Binding-site contacts:
Ligand atom C12 contacts residue ASP185 of chain 1.A at 3.6 Å.
Ligand atom N11 contacts residue ASP185 of chain 1.A at 2.6 Å (salt-bridge).
Ligand atom C09 contacts residue ASP185 of chain 1.A at 3.4 Å.
Ligand atom C06 contacts residue TYR113 of chain 1.A at 3.5 Å (hydrophobic).
Ligand atom O22 contacts residue ASN373 of chain 1.A at 3.3 Å (h-bond).
Ligand atom N04 contacts residue LYS211 of chain 1.A at 3.5 Å (salt-bridge).
Ligand atom O16 contacts residue SER208 of chain 1.A at 3.2 Å (h-bond).
Ligand atom O23 contacts residue THR388 of chain 1.A at 3.5 Å.
Ligand atom N04 contacts residue TYR113 of chain 1.A at 3.5 Å.
Ligand atom P17 contacts residue ARG60 of chain 1.C at 3.6 Å.
Ligand atom O20 contacts residue ARG60 of chain 1.C at 3.0 Å (salt-bridge).
Ligand atom O23 contacts residue ARG408 of chain 1.A at 2.6 Å (salt-bridge).
Ligand atom O23 contacts residue ASN160 of chain 1.A at 3.0 Å (h-bond).
Ligand atom O22 contacts residue ARG408 of chain 1.A at 3.1 Å (salt-bridge).
Ligand atom C03 contacts residue TYR113 of chain 1.A at 3.5 Å (hydrophobic).
Ligand atom P17 contacts residue TYR58 of chain 1.C at 3.6 Å.
Ligand atom O18 contacts residue SER208 of chain 1.A at 2.7 Å (h-bond).
Ligand atom O20 contacts residue SER87 of chain 1.A at 3.4 Å.
Ligand atom O19 contacts residue TYR58 of chain 1.C at 2.5 Å (h-bond).
Ligand atom C15 contacts residue GLN89 of chain 1.A at 3.5 Å.
Ligand atom C10 contacts residue ASP185 of chain 1.A at 3.3 Å.
Ligand atom C12 contacts residue GLN92 of chain 1.A at 3.1 Å.
Ligand atom N11 contacts residue GLN92 of chain 1.A at 3.4 Å (h-bond).
Ligand atom C02 contacts residue LYS211 of chain 1.A at 3.3 Å.
Ligand atom O20 contacts residue GLN89 of chain 1.A at 2.9 Å (h-bond).
Ligand atom C03 contacts residue LYS211 of chain 1.A at 3.2 Å.
Ligand atom O08 contacts residue ASN160 of chain 1.A at 3.0 Å (h-bond).
Ligand atom C02 contacts residue TYR113 of chain 1.A at 3.6 Å (hydrophobic).
Ligand atom C21 contacts residue ARG408 of chain 1.A at 3.4 Å.
Ligand atom O18 contacts residue THR210 of chain 1.A at 2.9 Å (h-bond).
Ligand atom P17 contacts residue GLY88 of chain 1.A at 3.4 Å.
Ligand atom O19 contacts residue ARG60 of chain 1.C at 2.9 Å (salt-bridge).
Ligand atom O20 contacts residue GLY88 of chain 1.A at 3.1 Å (h-bond).
Ligand atom O16 contacts residue GLN89 of chain 1.A at 3.6 Å.
Ligand atom P17 contacts residue SER208 of chain 1.A at 3.5 Å.
Ligand atom C05 contacts residue LYS211 of chain 1.A at 3.5 Å.
Ligand atom O16 contacts residue GLY88 of chain 1.A at 3.3 Å.
Ligand atom O18 contacts residue GLY88 of chain 1.A at 2.8 Å (h-bond).
Ligand atom C05 contacts residue TYR113 of chain 1.A at 3.6 Å (hydrophobic).
Ligand atom C14 contacts residue TYR113 of chain 1.A at 3.5 Å (hydrophobic).

Sequence of chain 1.C:
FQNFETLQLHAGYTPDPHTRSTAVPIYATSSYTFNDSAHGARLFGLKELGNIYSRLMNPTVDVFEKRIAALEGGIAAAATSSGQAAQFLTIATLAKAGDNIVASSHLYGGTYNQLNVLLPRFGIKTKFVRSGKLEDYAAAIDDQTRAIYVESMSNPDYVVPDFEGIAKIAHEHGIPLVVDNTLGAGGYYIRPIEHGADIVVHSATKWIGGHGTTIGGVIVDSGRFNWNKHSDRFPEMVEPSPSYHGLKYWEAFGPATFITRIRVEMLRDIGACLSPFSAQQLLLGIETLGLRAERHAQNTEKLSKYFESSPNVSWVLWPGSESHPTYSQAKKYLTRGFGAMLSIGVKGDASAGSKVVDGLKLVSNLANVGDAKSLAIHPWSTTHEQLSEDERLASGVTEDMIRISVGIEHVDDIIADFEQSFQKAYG

Sequence of chain 1.A:
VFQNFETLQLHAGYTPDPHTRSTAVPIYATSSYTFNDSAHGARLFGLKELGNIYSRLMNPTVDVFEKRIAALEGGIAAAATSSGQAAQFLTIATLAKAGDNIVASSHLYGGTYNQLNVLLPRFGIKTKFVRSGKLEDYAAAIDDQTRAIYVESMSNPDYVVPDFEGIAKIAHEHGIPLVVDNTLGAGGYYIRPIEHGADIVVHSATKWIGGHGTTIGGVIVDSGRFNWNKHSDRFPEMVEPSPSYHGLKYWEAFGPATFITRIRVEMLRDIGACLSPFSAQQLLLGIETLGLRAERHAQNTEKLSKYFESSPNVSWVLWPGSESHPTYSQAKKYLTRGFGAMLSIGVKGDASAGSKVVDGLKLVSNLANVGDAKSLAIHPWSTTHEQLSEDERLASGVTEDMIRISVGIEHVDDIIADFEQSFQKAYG

This small molecule binds to this protein.
Small molecule (SMILES): C=C/C(=N\Cc1c(COP(=O)(O)O)cnc(C)c1O)C(=O)O